The protein below binds the small molecule below.
Small molecule (SMILES): CC[C@H](C)[C@H](NC(=O)[C@H](CO)NC(=O)[C@H](CCCN=C(N)N)NC(=O)[C@@H](NC(=O)[C@@H]1CCCN1C(=O)[C@@H]1CCCN1C(=O)[C@H](C)N)C(C)C)C(=O)N[C@H](C=O)Cc1ccc(O)cc1

Sequence of chain 7.X:
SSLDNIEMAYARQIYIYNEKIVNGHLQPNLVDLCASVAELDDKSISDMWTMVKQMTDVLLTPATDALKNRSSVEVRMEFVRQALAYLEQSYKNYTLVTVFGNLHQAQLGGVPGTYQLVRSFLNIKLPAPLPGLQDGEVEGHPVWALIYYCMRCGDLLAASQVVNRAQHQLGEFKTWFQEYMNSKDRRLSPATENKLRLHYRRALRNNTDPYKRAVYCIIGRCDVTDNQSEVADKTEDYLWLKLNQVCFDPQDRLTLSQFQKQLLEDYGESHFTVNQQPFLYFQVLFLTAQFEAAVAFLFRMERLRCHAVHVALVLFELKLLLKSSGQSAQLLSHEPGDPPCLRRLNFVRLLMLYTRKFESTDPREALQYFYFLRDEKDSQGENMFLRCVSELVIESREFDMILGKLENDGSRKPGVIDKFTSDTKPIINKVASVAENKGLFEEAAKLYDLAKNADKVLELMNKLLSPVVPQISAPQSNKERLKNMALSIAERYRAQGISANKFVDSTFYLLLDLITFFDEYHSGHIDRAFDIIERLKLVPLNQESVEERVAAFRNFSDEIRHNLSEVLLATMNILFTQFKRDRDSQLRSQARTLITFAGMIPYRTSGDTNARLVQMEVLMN

Binding-site contacts:
Ligand atom C contacts residue THR235 of chain 7.X at 3.6 Å.
Ligand atom O contacts residue THR235 of chain 7.X at 3.1 Å (h-bond).
Ligand atom O contacts residue THR235 of chain 7.X at 3.0 Å (h-bond).
Ligand atom O contacts residue ASN227 of chain 7.X at 3.6 Å.
Ligand atom CD1 contacts residue TYR91 of chain 7.X at 3.9 Å (hydrophobic).
Ligand atom CG contacts residue LYS234 of chain 7.X at 3.3 Å.
Ligand atom CB contacts residue LEU286 of chain 7.X at 3.9 Å (hydrophobic).
Ligand atom CB contacts residue HIS277 of chain 7.X at 3.7 Å.
Ligand atom C contacts residue TYR94 of chain 7.X at 4.0 Å (hydrophobic).
Ligand atom CG1 contacts residue VAL280 of chain 7.X at 4.0 Å (hydrophobic).
Ligand atom O contacts residue ASN281 of chain 7.X at 2.6 Å (h-bond).
Ligand atom O contacts residue TYR94 of chain 7.X at 2.9 Å.
Ligand atom CG2 contacts residue LEU286 of chain 7.X at 3.7 Å (hydrophobic).
Ligand atom N contacts residue THR235 of chain 7.X at 3.5 Å (h-bond).
Ligand atom CG2 contacts residue PHE278 of chain 7.X at 3.7 Å (hydrophobic).
Ligand atom CG2 contacts residue ASN281 of chain 7.X at 3.6 Å.
Ligand atom C contacts residue THR235 of chain 7.X at 3.6 Å.
Ligand atom CB contacts residue ASP233 of chain 7.X at 3.0 Å.
Ligand atom C contacts residue LEU286 of chain 7.X at 3.8 Å (hydrophobic).
Ligand atom C contacts residue ASN281 of chain 7.X at 3.8 Å.
Ligand atom CD1 contacts residue TYR94 of chain 7.X at 3.5 Å (hydrophobic).
Ligand atom CG contacts residue ASP233 of chain 7.X at 3.0 Å.
Ligand atom O contacts residue LEU286 of chain 7.X at 3.2 Å.
Ligand atom CD contacts residue HIS277 of chain 7.X at 3.9 Å.
Ligand atom CG1 contacts residue TYR94 of chain 7.X at 3.8 Å (hydrophobic).
Ligand atom CG contacts residue TYR273 of chain 7.X at 3.6 Å (hydrophobic).
Ligand atom CA contacts residue ASN227 of chain 7.X at 3.7 Å.
Ligand atom CA contacts residue THR235 of chain 7.X at 3.6 Å.
Ligand atom CG2 contacts residue GLU236 of chain 7.X at 3.3 Å.
Ligand atom O contacts residue LYS234 of chain 7.X at 3.6 Å.
Ligand atom C contacts residue ASN227 of chain 7.X at 3.5 Å.
Ligand atom CD contacts residue TYR273 of chain 7.X at 3.3 Å (hydrophobic).
Ligand atom N contacts residue THR235 of chain 7.X at 3.9 Å.
Ligand atom C contacts residue THR235 of chain 7.X at 3.6 Å.
Ligand atom CB contacts residue TYR238 of chain 7.X at 3.6 Å (hydrophobic).
Ligand atom N contacts residue TYR273 of chain 7.X at 3.9 Å.
Ligand atom CG2 contacts residue HIS277 of chain 7.X at 3.3 Å.
Ligand atom O contacts residue HIS277 of chain 7.X at 3.4 Å.
Ligand atom N contacts residue ASN227 of chain 7.X at 3.0 Å (h-bond).
Ligand atom CG contacts residue HIS277 of chain 7.X at 3.8 Å.